Sequence of chain 1.E:
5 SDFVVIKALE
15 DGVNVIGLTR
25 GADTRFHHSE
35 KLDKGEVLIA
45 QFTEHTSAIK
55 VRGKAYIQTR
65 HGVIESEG

Binding-site contacts:
Ligand atom CD2 contacts residue THR50 of chain 1.E at 4.0 Å.
Ligand atom CZ2 contacts residue ALA44 of chain 1.E at 4.0 Å (hydrophobic).
Ligand atom N contacts residue THR23 of chain 1.D at 2.9 Å (h-bond).
Ligand atom NE1 contacts residue ALA44 of chain 1.E at 3.8 Å.
Ligand atom NE1 contacts residue GLN45 of chain 1.E at 2.8 Å (h-bond).
Ligand atom N contacts residue THR28 of chain 1.D at 2.8 Å (h-bond).
Ligand atom O contacts residue SER51 of chain 1.D at 2.8 Å (h-bond).
Ligand atom OXT contacts residue HIS49 of chain 1.E at 3.9 Å.
Ligand atom CE2 contacts residue GLN45 of chain 1.E at 3.9 Å.
Ligand atom O contacts residue ARG24 of chain 1.D at 3.4 Å.
Ligand atom O contacts residue THR47 of chain 1.E at 3.6 Å.
Ligand atom CB contacts residue THR23 of chain 1.D at 3.7 Å.
Ligand atom CA contacts residue THR28 of chain 1.D at 3.3 Å.
Ligand atom C contacts residue THR47 of chain 1.E at 3.4 Å.
Ligand atom C contacts residue SER51 of chain 1.D at 3.6 Å.
Ligand atom CG contacts residue SER51 of chain 1.D at 3.8 Å.
Ligand atom C contacts residue THR50 of chain 1.E at 3.9 Å.
Ligand atom CD1 contacts residue THR47 of chain 1.E at 3.7 Å.
Ligand atom CA contacts residue SER51 of chain 1.D at 4.0 Å.
Ligand atom CB contacts residue SER51 of chain 1.D at 3.5 Å.
Ligand atom CZ3 contacts residue GLY21 of chain 1.E at 3.6 Å.
Ligand atom OXT contacts residue THR47 of chain 1.E at 2.6 Å (h-bond).
Ligand atom CD1 contacts residue GLN45 of chain 1.E at 3.5 Å.
Ligand atom CZ2 contacts residue THR50 of chain 1.E at 3.8 Å.
Ligand atom N contacts residue ASP27 of chain 1.D at 3.3 Å (salt-bridge).
Ligand atom CZ3 contacts residue HIS32 of chain 1.E at 3.9 Å.
Ligand atom CZ2 contacts residue ILE53 of chain 1.E at 3.8 Å (hydrophobic).
Ligand atom OXT contacts residue THR50 of chain 1.E at 2.8 Å (h-bond).
Ligand atom O contacts residue GLY25 of chain 1.D at 3.0 Å (h-bond).
Ligand atom N contacts residue GLY25 of chain 1.D at 2.7 Å (h-bond).
Ligand atom CA contacts residue THR23 of chain 1.D at 3.8 Å.
Ligand atom CE3 contacts residue HIS32 of chain 1.E at 3.8 Å.
Ligand atom C contacts residue GLY25 of chain 1.D at 3.4 Å.
Ligand atom CA contacts residue GLY25 of chain 1.D at 3.5 Å.
Ligand atom CH2 contacts residue GLY21 of chain 1.E at 3.5 Å.
Ligand atom CB contacts residue THR28 of chain 1.D at 3.7 Å.
Ligand atom CD1 contacts residue SER51 of chain 1.D at 3.5 Å.
Ligand atom O contacts residue THR23 of chain 1.D at 3.9 Å.
Ligand atom OXT contacts residue GLY25 of chain 1.D at 3.9 Å.
Ligand atom N contacts residue ARG24 of chain 1.D at 4.0 Å.

Sequence of chain 1.D:
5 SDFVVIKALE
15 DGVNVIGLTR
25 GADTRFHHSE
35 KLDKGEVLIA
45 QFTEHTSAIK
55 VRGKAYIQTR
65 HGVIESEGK

The small molecule below binds the protein below.
Small molecule (SMILES): N[C@@H](Cc1c[nH]c2ccccc12)C(=O)O